Binding-site contacts:
Ligand atom C19 contacts residue GLN98 of chain 1.D at 3.9 Å.
Ligand atom C5 contacts residue LEU160 of chain 1.D at 4.0 Å (hydrophobic).
Ligand atom N3 contacts residue LEU749 of chain 1.D at 3.6 Å.
Ligand atom C2 contacts residue ASP753 of chain 1.D at 3.9 Å.
Ligand atom C2 contacts residue GLN98 of chain 1.D at 3.8 Å.
Ligand atom C2 contacts residue PHE751 of chain 1.D at 3.6 Å (hydrophobic).
Ligand atom C1 contacts residue PHE751 of chain 1.D at 3.9 Å (hydrophobic).
Ligand atom C15 contacts residue GLN98 of chain 1.D at 3.5 Å.
Ligand atom C19 contacts residue VAL157 of chain 1.D at 3.9 Å (hydrophobic).
Ligand atom N contacts residue PHE751 of chain 1.D at 3.6 Å.
Ligand atom N4 contacts residue LEU749 of chain 1.D at 3.6 Å.
Ligand atom C8 contacts residue GLN161 of chain 1.D at 3.6 Å.
Ligand atom C14 contacts residue GLN98 of chain 1.D at 3.6 Å.
Ligand atom C13 contacts residue LEU749 of chain 1.D at 3.5 Å (hydrophobic).
Ligand atom C17 contacts residue GLN98 of chain 1.D at 3.6 Å.
Ligand atom C17 contacts residue LEU97 of chain 1.D at 3.4 Å (hydrophobic).
Ligand atom C1 contacts residue VAL756 of chain 1.D at 3.9 Å (hydrophobic).
Ligand atom C18 contacts residue VAL157 of chain 1.D at 3.7 Å (hydrophobic).
Ligand atom N3 contacts residue PHE164 of chain 1.D at 4.0 Å.
Ligand atom C3 contacts residue PHE751 of chain 1.D at 3.5 Å (hydrophobic).
Ligand atom N4 contacts residue GLN161 of chain 1.D at 3.6 Å (h-bond).
Ligand atom C12 contacts residue LEU749 of chain 1.D at 3.5 Å (hydrophobic).
Ligand atom C16 contacts residue TYR101 of chain 1.D at 3.7 Å (hydrophobic).
Ligand atom C contacts residue SER754 of chain 1.D at 3.5 Å.
Ligand atom C17 contacts residue VAL157 of chain 1.D at 3.9 Å (hydrophobic).
Ligand atom C16 contacts residue VAL157 of chain 1.D at 3.9 Å (hydrophobic).
Ligand atom C10 contacts residue PHE164 of chain 1.D at 3.6 Å (hydrophobic).
Ligand atom C21 contacts residue VAL157 of chain 1.D at 3.8 Å (hydrophobic).
Ligand atom C13 contacts residue PHE164 of chain 1.D at 4.0 Å (hydrophobic).
Ligand atom C contacts residue VAL756 of chain 1.D at 3.6 Å (hydrophobic).
Ligand atom N5 contacts residue GLN161 of chain 1.D at 3.1 Å (h-bond).
Ligand atom C17 contacts residue TYR101 of chain 1.D at 3.8 Å (hydrophobic).
Ligand atom N1 contacts residue PHE751 of chain 1.D at 3.4 Å.
Ligand atom N5 contacts residue LEU749 of chain 1.D at 3.6 Å.
Ligand atom C15 contacts residue PHE751 of chain 1.D at 3.7 Å (hydrophobic).
Ligand atom C16 contacts residue GLN98 of chain 1.D at 3.6 Å.
Ligand atom C22 contacts residue ASN94 of chain 1.D at 3.9 Å.
Ligand atom C4 contacts residue PHE751 of chain 1.D at 3.6 Å (hydrophobic).
Ligand atom C12 contacts residue PHE164 of chain 1.D at 3.4 Å (hydrophobic).
Ligand atom N contacts residue GLN98 of chain 1.D at 3.1 Å (h-bond).

Sequence of chain 1.D:
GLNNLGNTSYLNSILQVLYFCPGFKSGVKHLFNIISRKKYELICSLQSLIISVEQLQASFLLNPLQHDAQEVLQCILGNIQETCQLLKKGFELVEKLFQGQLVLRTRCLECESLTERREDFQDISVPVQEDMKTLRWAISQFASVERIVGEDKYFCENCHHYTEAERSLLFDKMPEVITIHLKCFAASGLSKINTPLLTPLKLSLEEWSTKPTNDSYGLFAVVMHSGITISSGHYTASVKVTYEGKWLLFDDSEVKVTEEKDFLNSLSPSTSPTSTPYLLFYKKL

The protein below binds the small molecule below.
Small molecule (SMILES): Cc1cnc(-c2ccccc2C(C)C)nc1NCc1ccc(-n2ccnn2)cc1